Binding-site contacts:
Ligand atom OXT contacts residue TYR84 of chain 1.A at 2.8 Å (h-bond).
Ligand atom CG contacts residue SER99 of chain 1.A at 3.4 Å.
Ligand atom N contacts residue TYR171 of chain 1.A at 3.0 Å (h-bond).
Ligand atom OE2 contacts residue ARG62 of chain 1.A at 3.0 Å (salt-bridge).
Ligand atom O contacts residue TYR84 of chain 1.A at 2.9 Å (h-bond).
Ligand atom CG contacts residue GLU63 of chain 1.A at 3.3 Å.
Ligand atom O contacts residue TRP73 of chain 1.A at 3.0 Å (h-bond).
Ligand atom O contacts residue TYR159 of chain 1.A at 2.5 Å (h-bond).
Ligand atom N contacts residue TYR156 of chain 1.A at 3.0 Å (h-bond).
Ligand atom OE2 contacts residue TRP167 of chain 1.A at 3.1 Å.
Ligand atom NE2 contacts residue ALA152 of chain 1.A at 3.2 Å.
Ligand atom C contacts residue TYR84 of chain 1.A at 3.2 Å (hydrophobic).
Ligand atom CB contacts residue TYR156 of chain 1.A at 3.4 Å (hydrophobic).
Ligand atom NE2 contacts residue SER150 of chain 1.A at 2.8 Å (h-bond).
Ligand atom O contacts residue TRP73 of chain 1.A at 3.0 Å (h-bond).
Ligand atom OXT contacts residue LYS146 of chain 1.A at 3.0 Å (salt-bridge).
Ligand atom OE1 contacts residue TRP167 of chain 1.A at 3.4 Å (h-bond).
Ligand atom OE1 contacts residue SER150 of chain 1.A at 3.1 Å (h-bond).
Ligand atom OD1 contacts residue GLN70 of chain 1.A at 3.4 Å (h-bond).
Ligand atom OE1 contacts residue GLY151 of chain 1.A at 3.4 Å (h-bond).
Ligand atom O contacts residue THR143 of chain 1.A at 2.6 Å (h-bond).
Ligand atom O contacts residue LYS66 of chain 1.A at 2.8 Å (salt-bridge).
Ligand atom ND2 contacts residue TRP73 of chain 1.A at 3.1 Å.
Ligand atom OD1 contacts residue GLN97 of chain 1.A at 3.2 Å (h-bond).
Ligand atom O contacts residue LYS146 of chain 1.A at 3.3 Å (salt-bridge).
Ligand atom N contacts residue TYR7 of chain 1.A at 3.3 Å (h-bond).
Ligand atom C contacts residue LYS146 of chain 1.A at 3.4 Å.
Ligand atom ND2 contacts residue GLN97 of chain 1.A at 3.0 Å (h-bond).
Ligand atom N contacts residue SER77 of chain 1.A at 3.2 Å (h-bond).
Ligand atom OXT contacts residue ASN80 of chain 1.A at 2.9 Å (h-bond).
Ligand atom N contacts residue TYR7 of chain 1.A at 3.4 Å.
Ligand atom CA contacts residue TYR156 of chain 1.A at 3.4 Å (hydrophobic).
Ligand atom CD contacts residue GLU63 of chain 1.A at 3.2 Å.
Ligand atom CD contacts residue TRP167 of chain 1.A at 3.4 Å (hydrophobic).
Ligand atom N contacts residue GLN70 of chain 1.A at 2.9 Å (h-bond).
Ligand atom O contacts residue LYS146 of chain 1.A at 3.4 Å (salt-bridge).
Ligand atom CA contacts residue TYR7 of chain 1.A at 3.3 Å (hydrophobic).
Ligand atom CG contacts residue GLN70 of chain 1.A at 3.4 Å.
Ligand atom O contacts residue TRP147 of chain 1.A at 2.7 Å (h-bond).
Ligand atom O contacts residue HIS155 of chain 1.A at 2.6 Å (h-bond).

This small molecule binds to this protein.
Small molecule (SMILES): CC(C)C[C@H](NC(=O)[C@H](CC1=CN=C2CC=CC=C12)NC(=O)[C@H](CC(=O)O)NC(=O)[C@H](CCC(N)=O)NC(=O)[C@H](CC(N)=O)NC(=O)[C@H](CCCN=C(N)N)NC(=O)[C@@H]1CCCN1C(=O)CNC(=O)[C@@H](N)CCC(=O)O)C(=O)O

Sequence of chain 1.A:
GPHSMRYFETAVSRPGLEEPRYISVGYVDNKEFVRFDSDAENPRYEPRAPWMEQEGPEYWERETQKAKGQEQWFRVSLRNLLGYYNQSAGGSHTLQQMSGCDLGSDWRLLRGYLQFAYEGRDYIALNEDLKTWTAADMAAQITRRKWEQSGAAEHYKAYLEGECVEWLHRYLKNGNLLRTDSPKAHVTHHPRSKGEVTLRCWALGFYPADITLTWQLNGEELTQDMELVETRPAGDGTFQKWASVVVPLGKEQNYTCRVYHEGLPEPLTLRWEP